Sequence of chain 1.G:
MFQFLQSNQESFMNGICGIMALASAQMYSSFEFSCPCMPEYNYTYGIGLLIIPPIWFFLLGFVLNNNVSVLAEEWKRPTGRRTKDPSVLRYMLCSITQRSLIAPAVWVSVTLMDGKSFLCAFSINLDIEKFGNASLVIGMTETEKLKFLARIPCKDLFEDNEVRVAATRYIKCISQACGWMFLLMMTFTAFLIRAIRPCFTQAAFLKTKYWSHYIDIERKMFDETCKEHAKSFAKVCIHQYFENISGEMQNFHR

Binding-site contacts:
Ligand atom OAF contacts residue ASN131 of chain 1.G at 3.5 Å (h-bond).
Ligand atom CAP contacts residue PHE124 of chain 1.G at 4.5 Å (hydrophobic).
Ligand atom CAE contacts residue PHE128 of chain 1.G at 3.6 Å (hydrophobic).
Ligand atom CAQ contacts residue PHE124 of chain 1.G at 4.1 Å (hydrophobic).
Ligand atom CBD contacts residue PHE128 of chain 1.G at 3.7 Å (hydrophobic).
Ligand atom CAK contacts residue PHE128 of chain 1.G at 4.2 Å (hydrophobic).
Ligand atom OAH contacts residue ASN131 of chain 1.G at 3.7 Å.
Ligand atom CAE contacts residue TYR49 of chain 1.G at 4.1 Å (hydrophobic).
Ligand atom CAD contacts residue PHE128 of chain 1.G at 3.5 Å (hydrophobic).
Ligand atom CAQ contacts residue PHE128 of chain 1.G at 4.3 Å (hydrophobic).
Ligand atom CAI contacts residue PHE128 of chain 1.G at 4.3 Å (hydrophobic).
Ligand atom CAE contacts residue ILE53 of chain 1.G at 3.6 Å (hydrophobic).
Ligand atom CAO contacts residue LEU56 of chain 1.G at 4.4 Å (hydrophobic).
Ligand atom CBA contacts residue VAL114 of chain 1.G at 4.3 Å (hydrophobic).
Ligand atom CAS contacts residue TYR49 of chain 1.G at 3.6 Å (hydrophobic).
Ligand atom CAM contacts residue ASN131 of chain 1.G at 3.9 Å.
Ligand atom CAD contacts residue TYR49 of chain 1.G at 3.8 Å (hydrophobic).
Ligand atom CBH contacts residue PHE128 of chain 1.G at 4.4 Å (hydrophobic).
Ligand atom CAB contacts residue LEU56 of chain 1.G at 3.5 Å (hydrophobic).
Ligand atom CAB contacts residue VAL114 of chain 1.G at 3.8 Å (hydrophobic).
Ligand atom CAX contacts residue ASN131 of chain 1.G at 3.8 Å.
Ligand atom CAU contacts residue TYR49 of chain 1.G at 4.2 Å (hydrophobic).
Ligand atom CAL contacts residue ASN131 of chain 1.G at 4.4 Å.
Ligand atom CAJ contacts residue LEU56 of chain 1.G at 4.2 Å (hydrophobic).
Ligand atom CBG contacts residue PHE128 of chain 1.G at 4.3 Å (hydrophobic).
Ligand atom CAZ contacts residue PHE128 of chain 1.G at 4.2 Å (hydrophobic).

A small-molecule ligand and the protein it binds are described below.
Small molecule (SMILES): CC(C)CCC[C@@H](C)[C@H]1CC[C@H]2[C@@H]3CC=C4C[C@@H](OC(=O)CCC(=O)O)CC[C@]4(C)[C@H]3CC[C@]12C